The protein below binds the small molecule below.
Small molecule (SMILES): CC(=O)N[C@H]1[C@H](O[C@H]2[C@H](O)[C@@H](NC(C)=O)CO[C@@H]2CO)O[C@H](CO)[C@@H](O)[C@@H]1O

Binding-site contacts:
Ligand atom C4 contacts residue ASN208 of chain 1.B at 4.2 Å.
Ligand atom C2 contacts residue ASN208 of chain 1.B at 2.4 Å.
Ligand atom O5 contacts residue THR210 of chain 1.B at 4.5 Å.
Ligand atom C6 contacts residue ASN208 of chain 1.B at 4.5 Å.
Ligand atom C7 contacts residue ASN208 of chain 1.B at 3.6 Å.
Ligand atom C7 contacts residue THR82 of chain 1.B at 4.4 Å.
Ligand atom O7 contacts residue THR82 of chain 1.B at 3.3 Å.
Ligand atom O5 contacts residue ASN208 of chain 1.B at 2.4 Å (h-bond).
Ligand atom O6 contacts residue ASN208 of chain 1.B at 4.4 Å.
Ligand atom N2 contacts residue ASN208 of chain 1.B at 2.8 Å (h-bond).
Ligand atom C5 contacts residue ASN208 of chain 1.B at 3.7 Å.
Ligand atom O7 contacts residue ASN208 of chain 1.B at 4.0 Å.
Ligand atom C1 contacts residue ASN208 of chain 1.B at 1.4 Å.
Ligand atom C3 contacts residue ASN208 of chain 1.B at 3.8 Å.

Sequence of chain 1.B:
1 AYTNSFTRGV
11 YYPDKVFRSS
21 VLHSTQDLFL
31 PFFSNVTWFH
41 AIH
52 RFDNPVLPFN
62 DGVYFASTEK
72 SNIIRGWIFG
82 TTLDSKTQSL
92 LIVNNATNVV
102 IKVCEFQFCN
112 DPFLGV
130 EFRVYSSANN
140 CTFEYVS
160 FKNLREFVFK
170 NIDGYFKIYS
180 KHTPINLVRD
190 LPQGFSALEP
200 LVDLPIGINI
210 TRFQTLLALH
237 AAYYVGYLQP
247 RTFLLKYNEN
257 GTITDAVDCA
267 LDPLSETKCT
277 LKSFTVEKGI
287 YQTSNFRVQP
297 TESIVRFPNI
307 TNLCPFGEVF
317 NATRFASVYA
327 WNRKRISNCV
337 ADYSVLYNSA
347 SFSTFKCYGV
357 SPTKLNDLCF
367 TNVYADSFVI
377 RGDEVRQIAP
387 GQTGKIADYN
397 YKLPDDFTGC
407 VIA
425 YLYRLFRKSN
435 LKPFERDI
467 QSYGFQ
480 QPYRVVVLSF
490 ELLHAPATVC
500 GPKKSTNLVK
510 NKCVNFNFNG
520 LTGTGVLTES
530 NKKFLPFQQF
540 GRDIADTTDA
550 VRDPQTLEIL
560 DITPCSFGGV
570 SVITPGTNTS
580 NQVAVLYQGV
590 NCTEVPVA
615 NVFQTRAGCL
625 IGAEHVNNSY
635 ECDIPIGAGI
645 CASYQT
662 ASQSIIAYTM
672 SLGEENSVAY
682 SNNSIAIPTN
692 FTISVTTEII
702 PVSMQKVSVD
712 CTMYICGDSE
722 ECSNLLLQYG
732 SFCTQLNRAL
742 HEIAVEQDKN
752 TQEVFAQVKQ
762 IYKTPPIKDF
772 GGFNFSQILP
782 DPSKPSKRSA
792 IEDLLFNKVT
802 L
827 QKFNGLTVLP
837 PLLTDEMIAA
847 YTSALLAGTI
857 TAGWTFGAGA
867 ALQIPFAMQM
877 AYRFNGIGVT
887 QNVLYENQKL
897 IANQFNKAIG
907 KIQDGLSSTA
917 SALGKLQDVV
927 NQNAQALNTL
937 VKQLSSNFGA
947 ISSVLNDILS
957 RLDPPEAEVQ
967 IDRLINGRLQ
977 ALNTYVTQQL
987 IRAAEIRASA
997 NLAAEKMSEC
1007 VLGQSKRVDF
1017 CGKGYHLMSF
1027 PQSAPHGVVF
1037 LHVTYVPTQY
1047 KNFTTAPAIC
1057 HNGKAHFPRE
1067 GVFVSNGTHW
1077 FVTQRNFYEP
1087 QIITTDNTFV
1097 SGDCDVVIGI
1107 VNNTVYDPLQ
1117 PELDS